The protein below binds the small molecule below.
Small molecule (SMILES): C[C@@H]1C[C@H]2C(=O)OC[C@H](NC(=O)[C@H](Cc3ccccc3)NC(=O)Nc3ccccc3)C(=O)N3CCC[C@H]3C(=O)N3CCCC[C@H]3C(=O)N[C@@H](C)C(=O)N2C1

Sequence of chain 1.A:
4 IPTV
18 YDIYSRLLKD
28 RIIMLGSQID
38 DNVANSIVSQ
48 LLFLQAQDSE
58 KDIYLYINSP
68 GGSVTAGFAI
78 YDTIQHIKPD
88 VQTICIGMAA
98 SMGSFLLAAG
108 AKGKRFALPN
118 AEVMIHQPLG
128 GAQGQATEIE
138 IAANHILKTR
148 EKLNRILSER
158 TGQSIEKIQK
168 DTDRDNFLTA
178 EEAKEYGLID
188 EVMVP

Binding-site contacts:
Ligand atom CD1 contacts residue TYR63 of chain 1.A at 3.8 Å (hydrophobic).
Ligand atom CA contacts residue TYR61 of chain 1.A at 3.4 Å (hydrophobic).
Ligand atom C1 contacts residue ILE29 of chain 1.A at 3.9 Å (hydrophobic).
Ligand atom C4 contacts residue ASP27 of chain 1.A at 3.6 Å.
Ligand atom CE contacts residue ILE29 of chain 1.A at 3.6 Å (hydrophobic).
Ligand atom CB contacts residue ILE91 of chain 1.A at 3.5 Å (hydrophobic).
Ligand atom C2 contacts residue ILE29 of chain 1.A at 3.6 Å (hydrophobic).
Ligand atom CB contacts residue GLN89 of chain 1.A at 3.2 Å.
Ligand atom CB contacts residue TYR61 of chain 1.A at 3.6 Å (hydrophobic).
Ligand atom C3 contacts residue LEU24 of chain 1.A at 3.4 Å (hydrophobic).
Ligand atom CD contacts residue PHE113 of chain 1.A at 3.6 Å (hydrophobic).
Ligand atom CE2 contacts residue THR80 of chain 1.B at 3.6 Å.
Ligand atom C contacts residue TYR61 of chain 1.A at 3.6 Å (hydrophobic).
Ligand atom CD2 contacts residue HIS83 of chain 1.B at 3.8 Å.
Ligand atom O contacts residue LEU49 of chain 1.B at 3.8 Å.
Ligand atom CZ contacts residue ILE93 of chain 1.A at 3.8 Å (hydrophobic).
Ligand atom C contacts residue TYR63 of chain 1.A at 3.5 Å (hydrophobic).
Ligand atom CB contacts residue MET190 of chain 1.A at 3.6 Å (hydrophobic).
Ligand atom O contacts residue TYR61 of chain 1.A at 3.7 Å.
Ligand atom O contacts residue TYR63 of chain 1.A at 2.5 Å (h-bond).
Ligand atom C contacts residue LEU49 of chain 1.B at 3.7 Å (hydrophobic).
Ligand atom CD contacts residue TYR63 of chain 1.A at 3.5 Å (hydrophobic).
Ligand atom C2 contacts residue LEU49 of chain 1.B at 3.6 Å (hydrophobic).
Ligand atom C2 contacts residue LEU24 of chain 1.A at 3.6 Å (hydrophobic).
Ligand atom O contacts residue MET190 of chain 1.A at 3.7 Å.
Ligand atom O contacts residue TYR61 of chain 1.A at 3.9 Å.
Ligand atom CE1 contacts residue LEU49 of chain 1.B at 3.8 Å (hydrophobic).
Ligand atom CE contacts residue ASP27 of chain 1.A at 3.3 Å.
Ligand atom O contacts residue GLN89 of chain 1.A at 3.4 Å (h-bond).
Ligand atom CB contacts residue TYR61 of chain 1.A at 3.8 Å (hydrophobic).
Ligand atom CE1 contacts residue ILE93 of chain 1.A at 3.6 Å (hydrophobic).
Ligand atom C5 contacts residue ALA53 of chain 1.B at 3.6 Å (hydrophobic).
Ligand atom N contacts residue TYR63 of chain 1.A at 2.9 Å (h-bond).
Ligand atom CZ contacts residue THR80 of chain 1.B at 3.6 Å.
Ligand atom C contacts residue TYR63 of chain 1.A at 3.5 Å (hydrophobic).
Ligand atom N contacts residue LEU49 of chain 1.B at 3.9 Å.
Ligand atom CA contacts residue GLN89 of chain 1.A at 3.6 Å.
Ligand atom C4 contacts residue ALA53 of chain 1.B at 3.4 Å (hydrophobic).
Ligand atom CE contacts residue TYR61 of chain 1.A at 3.8 Å (hydrophobic).
Ligand atom N contacts residue TYR63 of chain 1.A at 3.1 Å (h-bond).

Sequence of chain 1.B:
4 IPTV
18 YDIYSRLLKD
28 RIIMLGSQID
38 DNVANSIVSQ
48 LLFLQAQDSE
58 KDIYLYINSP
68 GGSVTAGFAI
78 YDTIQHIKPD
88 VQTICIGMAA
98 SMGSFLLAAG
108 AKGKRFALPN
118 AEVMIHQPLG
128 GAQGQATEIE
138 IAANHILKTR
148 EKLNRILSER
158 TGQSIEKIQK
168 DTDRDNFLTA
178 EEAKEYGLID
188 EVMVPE